Binding-site contacts:
Ligand atom C5 contacts residue TYR145 of chain 15.A at 3.3 Å (hydrophobic).
Ligand atom O4 contacts residue ASN251 of chain 14.A at 4.2 Å.
Ligand atom O10 contacts residue TYR250 of chain 14.A at 2.7 Å (h-bond).
Ligand atom C10 contacts residue TYR145 of chain 15.A at 3.6 Å (hydrophobic).
Ligand atom O1B contacts residue ALA146 of chain 15.A at 3.2 Å.
Ligand atom O1A contacts residue ALA146 of chain 15.A at 4.2 Å.
Ligand atom C7 contacts residue TYR145 of chain 15.A at 3.8 Å (hydrophobic).
Ligand atom C1 contacts residue SER147 of chain 15.A at 3.6 Å.
Ligand atom C11 contacts residue ARG143 of chain 15.A at 4.0 Å.
Ligand atom O8 contacts residue ALA146 of chain 15.A at 3.3 Å.
Ligand atom N5 contacts residue TYR250 of chain 14.A at 4.4 Å.
Ligand atom O1B contacts residue ASN148 of chain 15.A at 4.3 Å.
Ligand atom C11 contacts residue TYR145 of chain 15.A at 3.7 Å (hydrophobic).
Ligand atom C4 contacts residue TYR145 of chain 15.A at 3.6 Å (hydrophobic).
Ligand atom N5 contacts residue TYR145 of chain 15.A at 2.6 Å (h-bond).
Ligand atom O4 contacts residue TYR145 of chain 15.A at 4.2 Å.
Ligand atom C1 contacts residue PRO252 of chain 14.A at 4.1 Å (hydrophobic).
Ligand atom C9 contacts residue TYR145 of chain 15.A at 4.2 Å (hydrophobic).
Ligand atom C8 contacts residue ALA146 of chain 15.A at 4.4 Å (hydrophobic).
Ligand atom O4 contacts residue TYR250 of chain 14.A at 3.4 Å.
Ligand atom C6 contacts residue ALA146 of chain 15.A at 4.2 Å (hydrophobic).
Ligand atom C10 contacts residue TYR250 of chain 14.A at 3.5 Å (hydrophobic).
Ligand atom C6 contacts residue TYR145 of chain 15.A at 3.4 Å (hydrophobic).
Ligand atom C4 contacts residue PRO252 of chain 14.A at 3.8 Å (hydrophobic).
Ligand atom O1A contacts residue PRO252 of chain 14.A at 3.3 Å.
Ligand atom C1 contacts residue ALA146 of chain 15.A at 3.9 Å (hydrophobic).
Ligand atom C11 contacts residue TYR250 of chain 14.A at 3.7 Å (hydrophobic).
Ligand atom O1B contacts residue SER147 of chain 15.A at 3.1 Å (h-bond).
Ligand atom C3 contacts residue PRO252 of chain 14.A at 3.9 Å (hydrophobic).
Ligand atom O4 contacts residue PRO252 of chain 14.A at 3.8 Å.
Ligand atom O1A contacts residue SER147 of chain 15.A at 2.8 Å (h-bond).

Sequence of chain 14.A:
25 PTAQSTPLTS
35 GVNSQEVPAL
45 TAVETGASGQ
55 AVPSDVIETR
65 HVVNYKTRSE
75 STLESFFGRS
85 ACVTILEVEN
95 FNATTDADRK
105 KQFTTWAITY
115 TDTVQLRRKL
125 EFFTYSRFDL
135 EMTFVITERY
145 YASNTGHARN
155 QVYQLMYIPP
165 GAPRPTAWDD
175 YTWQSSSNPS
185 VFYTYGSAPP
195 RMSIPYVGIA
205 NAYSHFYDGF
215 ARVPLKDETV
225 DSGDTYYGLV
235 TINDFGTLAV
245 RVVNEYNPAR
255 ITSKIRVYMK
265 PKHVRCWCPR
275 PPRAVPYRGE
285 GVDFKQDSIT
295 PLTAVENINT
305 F

Sequence of chain 15.A:
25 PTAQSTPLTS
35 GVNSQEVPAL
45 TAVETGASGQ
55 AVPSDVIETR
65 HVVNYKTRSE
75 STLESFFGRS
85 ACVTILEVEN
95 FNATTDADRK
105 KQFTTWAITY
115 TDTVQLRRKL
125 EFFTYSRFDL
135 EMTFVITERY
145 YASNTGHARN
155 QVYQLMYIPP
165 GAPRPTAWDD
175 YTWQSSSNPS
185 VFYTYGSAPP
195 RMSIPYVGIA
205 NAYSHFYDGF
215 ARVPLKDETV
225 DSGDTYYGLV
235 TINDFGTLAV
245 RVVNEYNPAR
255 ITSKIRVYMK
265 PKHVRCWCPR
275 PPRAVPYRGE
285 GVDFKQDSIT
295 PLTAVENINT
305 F

A small-molecule ligand and the protein it binds are described below.
Small molecule (SMILES): CC(=O)N[C@H]1[C@H]([C@H](O)[C@H](O)CO)O[C@@](O)(C(=O)O)C[C@@H]1O